Sequence of chain 2.A:
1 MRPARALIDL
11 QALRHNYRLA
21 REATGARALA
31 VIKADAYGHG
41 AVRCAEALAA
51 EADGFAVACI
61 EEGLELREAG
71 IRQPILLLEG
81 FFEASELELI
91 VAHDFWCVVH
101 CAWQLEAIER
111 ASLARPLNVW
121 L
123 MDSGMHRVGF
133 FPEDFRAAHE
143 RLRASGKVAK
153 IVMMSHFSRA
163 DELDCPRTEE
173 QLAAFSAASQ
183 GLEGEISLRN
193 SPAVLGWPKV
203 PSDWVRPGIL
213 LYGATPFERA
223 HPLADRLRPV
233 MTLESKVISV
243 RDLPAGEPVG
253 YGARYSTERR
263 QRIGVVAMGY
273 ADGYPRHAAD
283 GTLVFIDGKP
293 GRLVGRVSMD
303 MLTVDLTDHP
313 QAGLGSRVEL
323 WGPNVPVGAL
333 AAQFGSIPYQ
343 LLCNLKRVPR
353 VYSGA

Binding-site contacts:
Ligand atom OXT contacts residue MET303 of chain 2.A at 3.6 Å (h-bond).
Ligand atom CD contacts residue TYR272 of chain 2.A at 3.4 Å (hydrophobic).
Ligand atom CA contacts residue PLP1 of chain 1.B at 3.7 Å.
Ligand atom O contacts residue MET303 of chain 2.A at 3.6 Å.
Ligand atom CE contacts residue PLP1 of chain 1.B at 3.6 Å.
Ligand atom N contacts residue ARG129 of chain 1.A at 2.7 Å (salt-bridge).
Ligand atom CB contacts residue TYR253 of chain 2.A at 3.4 Å (hydrophobic).
Ligand atom NZ contacts residue PLP1 of chain 1.B at 2.1 Å.
Ligand atom NZ contacts residue TYR253 of chain 2.A at 3.2 Å (h-bond).
Ligand atom OXT contacts residue ASP302 of chain 2.A at 2.8 Å (salt-bridge).
Ligand atom C contacts residue ARG129 of chain 1.A at 3.1 Å.
Ligand atom CD contacts residue MET301 of chain 2.A at 3.6 Å (hydrophobic).
Ligand atom O contacts residue ARG129 of chain 1.A at 3.7 Å.
Ligand atom O contacts residue LYS33 of chain 1.A at 3.1 Å (salt-bridge).
Ligand atom N contacts residue PLP1 of chain 1.B at 2.9 Å (h-bond).
Ligand atom CG contacts residue TYR253 of chain 2.A at 3.4 Å (hydrophobic).
Ligand atom C contacts residue ASP302 of chain 2.A at 3.4 Å.
Ligand atom O contacts residue PLP1 of chain 1.B at 3.1 Å (h-bond).
Ligand atom CA contacts residue TYR253 of chain 2.A at 3.7 Å (hydrophobic).
Ligand atom C contacts residue PLP1 of chain 1.B at 3.8 Å.
Ligand atom C contacts residue LYS33 of chain 1.A at 3.5 Å.
Ligand atom N contacts residue HIS158 of chain 1.A at 3.8 Å.
Ligand atom N contacts residue TYR253 of chain 2.A at 2.7 Å (h-bond).
Ligand atom CB contacts residue SER300 of chain 2.A at 3.2 Å.
Ligand atom CA contacts residue LYS33 of chain 1.A at 3.0 Å.
Ligand atom CA contacts residue ARG129 of chain 1.A at 3.1 Å.
Ligand atom NZ contacts residue TYR37 of chain 1.A at 3.7 Å.
Ligand atom N contacts residue LYS33 of chain 1.A at 3.1 Å (salt-bridge).
Ligand atom O contacts residue ASP302 of chain 2.A at 3.0 Å (salt-bridge).
Ligand atom NZ contacts residue LYS33 of chain 1.A at 2.7 Å (salt-bridge).
Ligand atom CD contacts residue TYR341 of chain 1.A at 3.8 Å (hydrophobic).
Ligand atom CG contacts residue MET301 of chain 2.A at 3.0 Å (hydrophobic).
Ligand atom CE contacts residue TYR253 of chain 2.A at 2.8 Å (hydrophobic).
Ligand atom CB contacts residue ARG129 of chain 1.A at 3.2 Å.
Ligand atom OXT contacts residue MET301 of chain 2.A at 3.4 Å (h-bond).
Ligand atom CB contacts residue MET301 of chain 2.A at 3.0 Å (hydrophobic).
Ligand atom CE contacts residue TYR341 of chain 1.A at 3.7 Å (hydrophobic).
Ligand atom OXT contacts residue SER300 of chain 2.A at 3.4 Å.
Ligand atom CG contacts residue TYR272 of chain 2.A at 3.5 Å (hydrophobic).
Ligand atom OXT contacts residue ARG129 of chain 1.A at 3.3 Å (salt-bridge).

This protein binds this small molecule.
Small molecule (SMILES): NCCCC[C@@H](N)C(=O)O

Sequence of chain 1.A:
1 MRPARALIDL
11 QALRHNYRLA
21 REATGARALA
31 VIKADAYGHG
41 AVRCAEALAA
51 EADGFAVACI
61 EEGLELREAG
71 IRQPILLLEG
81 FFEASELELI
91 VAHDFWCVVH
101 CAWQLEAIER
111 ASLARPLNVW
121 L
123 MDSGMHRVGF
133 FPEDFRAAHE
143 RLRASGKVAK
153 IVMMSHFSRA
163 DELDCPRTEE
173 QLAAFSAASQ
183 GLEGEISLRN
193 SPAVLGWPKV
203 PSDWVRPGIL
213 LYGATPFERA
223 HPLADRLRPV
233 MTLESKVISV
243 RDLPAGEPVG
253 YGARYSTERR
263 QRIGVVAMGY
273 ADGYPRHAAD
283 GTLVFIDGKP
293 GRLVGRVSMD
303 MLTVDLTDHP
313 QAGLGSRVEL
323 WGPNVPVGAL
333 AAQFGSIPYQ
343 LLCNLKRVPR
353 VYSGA